Sequence of chain 2.A:
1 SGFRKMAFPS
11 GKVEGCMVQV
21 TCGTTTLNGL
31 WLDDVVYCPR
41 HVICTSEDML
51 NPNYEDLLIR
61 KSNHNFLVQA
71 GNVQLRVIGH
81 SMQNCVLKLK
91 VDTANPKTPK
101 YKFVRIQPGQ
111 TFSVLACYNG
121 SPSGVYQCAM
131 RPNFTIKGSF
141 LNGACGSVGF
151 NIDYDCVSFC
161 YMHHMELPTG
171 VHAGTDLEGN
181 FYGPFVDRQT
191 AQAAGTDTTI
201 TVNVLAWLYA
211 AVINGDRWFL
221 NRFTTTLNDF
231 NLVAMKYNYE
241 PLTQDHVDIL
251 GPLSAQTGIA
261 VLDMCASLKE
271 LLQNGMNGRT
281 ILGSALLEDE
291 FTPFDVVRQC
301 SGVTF

Sequence of chain 1.A:
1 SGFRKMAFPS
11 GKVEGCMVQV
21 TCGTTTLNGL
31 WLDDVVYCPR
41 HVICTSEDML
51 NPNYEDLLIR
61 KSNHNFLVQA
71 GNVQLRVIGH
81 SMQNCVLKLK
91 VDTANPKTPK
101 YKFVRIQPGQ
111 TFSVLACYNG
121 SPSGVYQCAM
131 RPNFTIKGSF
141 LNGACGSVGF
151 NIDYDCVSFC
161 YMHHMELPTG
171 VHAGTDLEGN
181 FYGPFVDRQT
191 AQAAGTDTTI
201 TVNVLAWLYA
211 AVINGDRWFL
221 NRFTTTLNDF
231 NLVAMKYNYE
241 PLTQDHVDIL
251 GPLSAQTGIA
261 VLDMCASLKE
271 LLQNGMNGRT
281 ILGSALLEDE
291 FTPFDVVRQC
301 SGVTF

This small molecule binds to this protein.
Small molecule (SMILES): [H]/N=C/[C@H](C[C@@H]1CCNC1=O)NC(=O)[C@@H]1[C@@H]2[C@H](CN1C(=O)[C@@H](NC(=O)C(F)(F)F)C(C)(C)C)C2(C)C

Binding-site contacts:
Ligand atom C21 contacts residue GLU166 of chain 2.A at 3.6 Å.
Ligand atom F1 contacts residue LEU167 of chain 2.A at 3.3 Å.
Ligand atom F3 contacts residue GLN192 of chain 2.A at 3.2 Å.
Ligand atom N1 contacts residue CYS145 of chain 2.A at 3.0 Å (h-bond).
Ligand atom C1 contacts residue HIS164 of chain 2.A at 3.6 Å.
Ligand atom O1 contacts residue PHE140 of chain 2.A at 3.4 Å.
Ligand atom N5 contacts residue CYS145 of chain 2.A at 2.7 Å (h-bond).
Ligand atom O3 contacts residue MET165 of chain 2.A at 3.1 Å.
Ligand atom N2 contacts residue GLU166 of chain 2.A at 3.1 Å (salt-bridge).
Ligand atom C20 contacts residue HIS41 of chain 2.A at 3.5 Å.
Ligand atom N1 contacts residue HIS164 of chain 2.A at 2.8 Å (h-bond).
Ligand atom N5 contacts residue GLY143 of chain 2.A at 3.3 Å (h-bond).
Ligand atom O1 contacts residue HIS163 of chain 2.A at 2.7 Å (h-bond).
Ligand atom C16 contacts residue GLU166 of chain 2.A at 3.3 Å.
Ligand atom O3 contacts residue GLU166 of chain 2.A at 2.8 Å (salt-bridge).
Ligand atom C6 contacts residue ASN142 of chain 2.A at 3.5 Å.
Ligand atom C20 contacts residue ASP187 of chain 2.A at 3.8 Å.
Ligand atom O1 contacts residue GLU166 of chain 2.A at 3.5 Å.
Ligand atom F1 contacts residue GLU166 of chain 2.A at 2.6 Å.
Ligand atom C8 contacts residue GLU166 of chain 2.A at 3.6 Å.
Ligand atom O4 contacts residue GLN189 of chain 2.A at 3.3 Å.
Ligand atom C13 contacts residue MET165 of chain 2.A at 3.7 Å (hydrophobic).
Ligand atom F3 contacts residue THR190 of chain 2.A at 3.0 Å.
Ligand atom C19 contacts residue ARG188 of chain 2.A at 3.8 Å.
Ligand atom O4 contacts residue THR190 of chain 2.A at 3.7 Å.
Ligand atom C22 contacts residue GLU166 of chain 2.A at 3.5 Å.
Ligand atom C9 contacts residue HIS164 of chain 2.A at 3.4 Å.
Ligand atom F2 contacts residue THR190 of chain 2.A at 3.5 Å.
Ligand atom C22 contacts residue THR190 of chain 2.A at 3.7 Å.
Ligand atom C3 contacts residue CYS145 of chain 2.A at 1.8 Å (hydrophobic).
Ligand atom N2 contacts residue PHE140 of chain 2.A at 3.4 Å (h-bond).
Ligand atom C2 contacts residue CYS145 of chain 2.A at 2.7 Å (hydrophobic).
Ligand atom C8 contacts residue HIS163 of chain 2.A at 3.8 Å.
Ligand atom O1 contacts residue HIS172 of chain 2.A at 3.6 Å.
Ligand atom N4 contacts residue GLU166 of chain 2.A at 2.8 Å (salt-bridge).
Ligand atom C4 contacts residue CYS145 of chain 2.A at 3.2 Å (hydrophobic).
Ligand atom C9 contacts residue MET165 of chain 2.A at 3.8 Å (hydrophobic).
Ligand atom C20 contacts residue TYR54 of chain 2.A at 3.8 Å (hydrophobic).
Ligand atom C14 contacts residue GLU166 of chain 2.A at 3.8 Å.
Ligand atom N5 contacts residue ALA144 of chain 2.A at 3.5 Å (h-bond).